This protein binds this small molecule.
Small molecule (SMILES): CC(=O)N[C@H]1[C@H]([C@H](O)[C@H](O)CO)O[C@@](O[C@@H]2[C@@H](O)[C@H](O)O[C@H](CO)[C@@H]2O)(C(=O)O)C[C@@H]1O

Binding-site contacts:
Ligand atom C5 contacts residue GLY135 of chain 1.E at 3.7 Å.
Ligand atom O8 contacts residue TYR98 of chain 1.E at 3.0 Å (h-bond).
Ligand atom C9 contacts residue GLU190 of chain 1.E at 3.0 Å.
Ligand atom C1 contacts residue GLN226 of chain 1.E at 3.5 Å.
Ligand atom O6 contacts residue GLU190 of chain 1.E at 3.8 Å.
Ligand atom C4 contacts residue GLN226 of chain 1.E at 3.9 Å.
Ligand atom O7 contacts residue LEU194 of chain 1.E at 3.4 Å.
Ligand atom O1A contacts residue GLY135 of chain 1.E at 4.1 Å.
Ligand atom O8 contacts residue TRP153 of chain 1.E at 3.4 Å.
Ligand atom C11 contacts residue GLY135 of chain 1.E at 3.7 Å.
Ligand atom O9 contacts residue HIS183 of chain 1.E at 3.1 Å (h-bond).
Ligand atom C2 contacts residue GLN226 of chain 1.E at 3.9 Å.
Ligand atom O1B contacts residue SER136 of chain 1.E at 2.6 Å (h-bond).
Ligand atom C8 contacts residue GLN226 of chain 1.E at 3.8 Å.
Ligand atom O4 contacts residue ASN145 of chain 1.E at 4.2 Å.
Ligand atom C7 contacts residue LEU194 of chain 1.E at 4.1 Å (hydrophobic).
Ligand atom O6 contacts residue GLN226 of chain 1.E at 4.1 Å.
Ligand atom O9 contacts residue TYR98 of chain 1.E at 3.4 Å (h-bond).
Ligand atom C3 contacts residue GLN226 of chain 1.E at 4.1 Å.
Ligand atom C7 contacts residue TRP153 of chain 1.E at 3.9 Å (hydrophobic).
Ligand atom C9 contacts residue HIS183 of chain 1.E at 3.3 Å.
Ligand atom C1 contacts residue SER137 of chain 1.E at 3.8 Å.
Ligand atom O9 contacts residue GLU190 of chain 1.E at 2.5 Å (salt-bridge).
Ligand atom O1A contacts residue SER136 of chain 1.E at 2.8 Å (h-bond).
Ligand atom C11 contacts residue GLY134 of chain 1.E at 4.0 Å.
Ligand atom O4 contacts residue GLN226 of chain 1.E at 2.9 Å (h-bond).
Ligand atom N5 contacts residue GLY135 of chain 1.E at 2.8 Å (h-bond).
Ligand atom C11 contacts residue TRP153 of chain 1.E at 3.7 Å (hydrophobic).
Ligand atom O4 contacts residue GLY135 of chain 1.E at 3.9 Å.
Ligand atom C4 contacts residue GLY135 of chain 1.E at 3.5 Å.
Ligand atom O1A contacts residue SER137 of chain 1.E at 2.6 Å (h-bond).
Ligand atom C10 contacts residue GLY135 of chain 1.E at 3.6 Å.
Ligand atom O8 contacts residue GLN226 of chain 1.E at 3.1 Å (h-bond).
Ligand atom C1 contacts residue SER136 of chain 1.E at 3.0 Å.
Ligand atom O1B contacts residue TYR98 of chain 1.E at 3.8 Å.
Ligand atom O1A contacts residue GLN226 of chain 1.E at 4.2 Å.
Ligand atom C8 contacts residue TRP153 of chain 1.E at 4.0 Å (hydrophobic).
Ligand atom C9 contacts residue LEU194 of chain 1.E at 3.6 Å (hydrophobic).
Ligand atom O1B contacts residue GLN226 of chain 1.E at 3.0 Å.
Ligand atom O3 contacts residue GLN226 of chain 1.E at 3.2 Å (h-bond).

Sequence of chain 1.E:
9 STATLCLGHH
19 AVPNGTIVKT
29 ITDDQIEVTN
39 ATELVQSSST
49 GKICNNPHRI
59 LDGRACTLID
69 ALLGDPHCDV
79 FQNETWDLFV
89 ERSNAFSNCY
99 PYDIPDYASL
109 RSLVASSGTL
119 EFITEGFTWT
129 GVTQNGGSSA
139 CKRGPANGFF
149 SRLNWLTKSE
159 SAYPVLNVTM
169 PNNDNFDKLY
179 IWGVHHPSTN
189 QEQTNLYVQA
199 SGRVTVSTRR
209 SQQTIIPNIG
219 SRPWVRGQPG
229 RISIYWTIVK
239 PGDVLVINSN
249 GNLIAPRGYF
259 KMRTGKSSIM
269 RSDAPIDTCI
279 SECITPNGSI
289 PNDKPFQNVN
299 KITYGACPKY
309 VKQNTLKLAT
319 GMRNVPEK